This small molecule binds to this protein.
Small molecule (SMILES): Nc1ccnc(=O)[nH]1

Sequence of chain 6.I:
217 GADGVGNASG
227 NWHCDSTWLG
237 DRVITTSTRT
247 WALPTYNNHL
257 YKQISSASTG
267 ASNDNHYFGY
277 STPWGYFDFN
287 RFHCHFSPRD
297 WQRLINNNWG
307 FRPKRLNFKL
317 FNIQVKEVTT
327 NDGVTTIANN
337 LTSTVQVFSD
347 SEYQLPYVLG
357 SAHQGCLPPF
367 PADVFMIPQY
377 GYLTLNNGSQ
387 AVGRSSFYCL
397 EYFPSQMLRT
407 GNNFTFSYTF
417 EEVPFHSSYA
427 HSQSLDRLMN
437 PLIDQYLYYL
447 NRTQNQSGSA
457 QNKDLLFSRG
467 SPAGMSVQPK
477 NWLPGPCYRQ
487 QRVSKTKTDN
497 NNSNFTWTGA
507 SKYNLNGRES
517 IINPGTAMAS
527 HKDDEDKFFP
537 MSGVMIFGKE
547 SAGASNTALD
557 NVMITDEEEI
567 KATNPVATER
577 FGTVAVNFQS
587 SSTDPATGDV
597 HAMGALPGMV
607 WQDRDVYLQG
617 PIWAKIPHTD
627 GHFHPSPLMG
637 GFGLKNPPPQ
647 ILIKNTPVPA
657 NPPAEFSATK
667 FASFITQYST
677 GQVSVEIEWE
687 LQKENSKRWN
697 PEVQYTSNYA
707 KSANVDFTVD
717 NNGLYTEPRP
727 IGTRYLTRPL

Binding-site contacts:
Ligand atom C6 contacts residue HIS628 of chain 6.I at 2.7 Å.
Ligand atom C2 contacts residue HIS630 of chain 6.C at 3.2 Å.
Ligand atom O2 contacts residue ASP626 of chain 6.I at 3.6 Å (salt-bridge).
Ligand atom N1 contacts residue HIS630 of chain 6.C at 4.2 Å.
Ligand atom C4 contacts residue HIS628 of chain 6.I at 4.5 Å.
Ligand atom C5 contacts residue HIS630 of chain 6.C at 4.3 Å.
Ligand atom C2 contacts residue GLY627 of chain 6.I at 4.1 Å.
Ligand atom N4 contacts residue PHE629 of chain 6.C at 4.4 Å.
Ligand atom O2 contacts residue HIS628 of chain 6.I at 3.4 Å (h-bond).
Ligand atom N1 contacts residue HIS628 of chain 6.I at 2.3 Å (h-bond).
Ligand atom O2 contacts residue GLY627 of chain 6.I at 3.4 Å.
Ligand atom N4 contacts residue PRO631 of chain 6.C at 4.4 Å.
Ligand atom N1 contacts residue PHE629 of chain 6.I at 4.2 Å.
Ligand atom N4 contacts residue HIS630 of chain 6.C at 3.0 Å.
Ligand atom C4 contacts residue HIS630 of chain 6.C at 3.2 Å.
Ligand atom C2 contacts residue HIS628 of chain 6.I at 3.3 Å.
Ligand atom C5 contacts residue PHE629 of chain 6.C at 4.0 Å (hydrophobic).
Ligand atom N3 contacts residue HIS628 of chain 6.I at 4.3 Å.
Ligand atom N1 contacts residue TRP607 of chain 6.C at 4.5 Å.
Ligand atom N3 contacts residue HIS630 of chain 6.C at 2.6 Å (h-bond).
Ligand atom C6 contacts residue PHE629 of chain 6.I at 4.0 Å (hydrophobic).
Ligand atom C5 contacts residue HIS628 of chain 6.I at 3.9 Å.
Ligand atom O2 contacts residue HIS630 of chain 6.C at 3.5 Å.

Sequence of chain 6.C:
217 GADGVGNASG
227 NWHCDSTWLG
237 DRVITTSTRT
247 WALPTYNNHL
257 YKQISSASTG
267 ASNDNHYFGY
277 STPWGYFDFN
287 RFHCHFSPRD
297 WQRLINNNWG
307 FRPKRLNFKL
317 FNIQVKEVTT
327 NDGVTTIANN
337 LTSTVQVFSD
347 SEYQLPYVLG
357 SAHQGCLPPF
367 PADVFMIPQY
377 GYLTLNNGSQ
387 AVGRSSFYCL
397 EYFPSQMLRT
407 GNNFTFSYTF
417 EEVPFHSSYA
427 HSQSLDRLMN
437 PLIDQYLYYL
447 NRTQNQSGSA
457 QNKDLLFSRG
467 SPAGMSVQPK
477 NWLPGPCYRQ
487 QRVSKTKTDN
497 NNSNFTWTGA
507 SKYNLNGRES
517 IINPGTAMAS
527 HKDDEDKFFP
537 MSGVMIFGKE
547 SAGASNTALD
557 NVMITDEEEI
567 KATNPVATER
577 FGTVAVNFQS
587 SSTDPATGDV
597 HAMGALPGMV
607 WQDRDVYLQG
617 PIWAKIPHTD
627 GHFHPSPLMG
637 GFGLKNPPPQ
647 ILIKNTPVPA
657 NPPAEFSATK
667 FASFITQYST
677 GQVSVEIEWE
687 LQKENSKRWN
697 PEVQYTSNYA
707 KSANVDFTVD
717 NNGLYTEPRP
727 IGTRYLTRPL